A protein and the small-molecule ligand that binds it are described below.
Small molecule (SMILES): CC(=O)N[C@@H]1[C@@H](O)[C@H](O)[C@@H](CO)O[C@H]1O

Sequence of chain 31.F:
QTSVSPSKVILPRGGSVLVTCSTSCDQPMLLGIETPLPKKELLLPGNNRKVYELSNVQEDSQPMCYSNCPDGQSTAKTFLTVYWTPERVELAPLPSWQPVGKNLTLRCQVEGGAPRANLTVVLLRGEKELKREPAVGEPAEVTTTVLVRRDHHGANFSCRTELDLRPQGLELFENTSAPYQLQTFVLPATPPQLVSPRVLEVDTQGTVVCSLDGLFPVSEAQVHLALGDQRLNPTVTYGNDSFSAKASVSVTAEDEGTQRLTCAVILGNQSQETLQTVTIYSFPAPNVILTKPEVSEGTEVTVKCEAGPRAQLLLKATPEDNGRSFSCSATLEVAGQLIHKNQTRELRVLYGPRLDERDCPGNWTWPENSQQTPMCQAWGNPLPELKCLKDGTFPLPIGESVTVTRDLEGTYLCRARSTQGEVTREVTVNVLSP

Binding-site contacts:
Ligand atom O7 contacts residue SER345 of chain 31.F at 4.2 Å.
Ligand atom C4 contacts residue ASN358 of chain 31.F at 4.2 Å.
Ligand atom O7 contacts residue ASN358 of chain 31.F at 3.3 Å (h-bond).
Ligand atom N2 contacts residue ASN358 of chain 31.F at 2.9 Å (h-bond).
Ligand atom C1 contacts residue ASN358 of chain 31.F at 1.4 Å.
Ligand atom C3 contacts residue ASN358 of chain 31.F at 3.8 Å.
Ligand atom C5 contacts residue ASN358 of chain 31.F at 3.6 Å.
Ligand atom O5 contacts residue ASN358 of chain 31.F at 2.4 Å (h-bond).
Ligand atom C7 contacts residue ASN358 of chain 31.F at 3.4 Å.
Ligand atom C2 contacts residue ASN358 of chain 31.F at 2.5 Å.
Ligand atom O7 contacts residue SER343 of chain 31.F at 4.3 Å.